Binding-site contacts:
Ligand atom C1 contacts residue ASN81 of chain 1.B at 1.4 Å.
Ligand atom N2 contacts residue ASN81 of chain 1.B at 2.7 Å (h-bond).
Ligand atom C5 contacts residue TRP185 of chain 1.B at 4.0 Å (hydrophobic).
Ligand atom O7 contacts residue TRP185 of chain 1.B at 3.8 Å.
Ligand atom O6 contacts residue TRP185 of chain 1.B at 2.9 Å (h-bond).
Ligand atom C4 contacts residue ASN81 of chain 1.B at 4.2 Å.
Ligand atom O5 contacts residue TRP185 of chain 1.B at 3.3 Å (h-bond).
Ligand atom C8 contacts residue ASN81 of chain 1.B at 4.4 Å.
Ligand atom O7 contacts residue ASN184 of chain 1.B at 3.5 Å (h-bond).
Ligand atom O7 contacts residue THR83 of chain 1.B at 3.6 Å.
Ligand atom C8 contacts residue THR83 of chain 1.B at 4.2 Å.
Ligand atom C8 contacts residue HIS87 of chain 1.B at 3.2 Å.
Ligand atom C2 contacts residue ASN81 of chain 1.B at 2.5 Å.
Ligand atom C2 contacts residue TRP185 of chain 1.B at 3.9 Å (hydrophobic).
Ligand atom N2 contacts residue TRP185 of chain 1.B at 4.5 Å.
Ligand atom O7 contacts residue ASN81 of chain 1.B at 4.0 Å.
Ligand atom C5 contacts residue ASN81 of chain 1.B at 3.5 Å.
Ligand atom C7 contacts residue HIS87 of chain 1.B at 4.5 Å.
Ligand atom C7 contacts residue ASN81 of chain 1.B at 3.5 Å.
Ligand atom C8 contacts residue ASN184 of chain 1.B at 4.2 Å.
Ligand atom C4 contacts residue TRP185 of chain 1.B at 4.2 Å (hydrophobic).
Ligand atom O6 contacts residue LEU84 of chain 1.B at 3.6 Å.
Ligand atom C6 contacts residue LEU84 of chain 1.B at 4.0 Å (hydrophobic).
Ligand atom C1 contacts residue TRP185 of chain 1.B at 3.8 Å (hydrophobic).
Ligand atom C7 contacts residue TRP185 of chain 1.B at 4.3 Å (hydrophobic).
Ligand atom O5 contacts residue LEU84 of chain 1.B at 3.8 Å.
Ligand atom O5 contacts residue ASN81 of chain 1.B at 2.3 Å (h-bond).
Ligand atom O5 contacts residue THR83 of chain 1.B at 4.5 Å.
Ligand atom C6 contacts residue TRP185 of chain 1.B at 3.9 Å (hydrophobic).
Ligand atom C7 contacts residue THR83 of chain 1.B at 4.1 Å.
Ligand atom C7 contacts residue ASN184 of chain 1.B at 4.1 Å.
Ligand atom C5 contacts residue LEU84 of chain 1.B at 4.3 Å (hydrophobic).
Ligand atom C6 contacts residue HIS87 of chain 1.B at 4.3 Å.
Ligand atom C3 contacts residue ASN81 of chain 1.B at 3.8 Å.
Ligand atom C5 contacts residue THR83 of chain 1.B at 3.8 Å.
Ligand atom C6 contacts residue THR83 of chain 1.B at 3.6 Å.

The protein below binds the small molecule below.
Small molecule (SMILES): CC(=O)N[C@H]1[C@H](O[C@H]2[C@H](O)[C@@H](NC(C)=O)CO[C@@H]2CO)O[C@H](CO)[C@@H](O)[C@@H]1O

Sequence of chain 1.B:
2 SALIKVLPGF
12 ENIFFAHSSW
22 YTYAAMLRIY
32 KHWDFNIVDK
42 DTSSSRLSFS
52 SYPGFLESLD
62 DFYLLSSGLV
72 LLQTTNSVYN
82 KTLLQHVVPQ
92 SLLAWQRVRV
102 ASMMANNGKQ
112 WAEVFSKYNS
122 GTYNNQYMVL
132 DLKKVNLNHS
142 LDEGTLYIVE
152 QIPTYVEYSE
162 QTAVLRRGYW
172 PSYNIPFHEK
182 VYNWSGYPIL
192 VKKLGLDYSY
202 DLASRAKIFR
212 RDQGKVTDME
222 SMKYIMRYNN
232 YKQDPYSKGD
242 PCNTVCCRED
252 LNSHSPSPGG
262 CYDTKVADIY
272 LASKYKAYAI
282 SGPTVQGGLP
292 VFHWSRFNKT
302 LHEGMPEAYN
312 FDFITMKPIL